Sequence of chain 1.L:
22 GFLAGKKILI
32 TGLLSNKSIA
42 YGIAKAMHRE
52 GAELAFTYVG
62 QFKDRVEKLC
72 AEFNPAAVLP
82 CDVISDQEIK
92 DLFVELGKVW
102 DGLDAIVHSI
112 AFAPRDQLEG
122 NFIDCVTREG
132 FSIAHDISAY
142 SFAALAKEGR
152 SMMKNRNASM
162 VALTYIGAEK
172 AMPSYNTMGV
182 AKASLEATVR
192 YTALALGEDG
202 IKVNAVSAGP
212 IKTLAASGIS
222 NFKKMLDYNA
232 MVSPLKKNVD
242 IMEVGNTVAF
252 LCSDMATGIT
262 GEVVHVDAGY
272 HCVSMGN

Binding-site contacts:
Ligand atom CL1 contacts residue MET276 of chain 1.J at 3.8 Å.
Ligand atom C4 contacts residue TYR166 of chain 1.L at 4.0 Å (hydrophobic).
Ligand atom CL1 contacts residue PRO174 of chain 1.L at 3.4 Å.
Ligand atom CL8 contacts residue TYR176 of chain 1.L at 3.5 Å.
Ligand atom C4 contacts residue PHE223 of chain 1.L at 3.6 Å (hydrophobic).
Ligand atom C7 contacts residue TYR176 of chain 1.L at 3.3 Å (hydrophobic).
Ligand atom C16 contacts residue PHE113 of chain 1.L at 3.6 Å (hydrophobic).
Ligand atom C2 contacts residue TYR176 of chain 1.L at 3.8 Å (hydrophobic).
Ligand atom C7 contacts residue ILE220 of chain 1.L at 3.9 Å (hydrophobic).
Ligand atom C18 contacts residue LEU119 of chain 1.L at 3.5 Å (hydrophobic).
Ligand atom C11 contacts residue NAD1 of chain 1.MA at 3.2 Å.
Ligand atom C18 contacts residue ALA216 of chain 1.L at 3.3 Å (hydrophobic).
Ligand atom C3 contacts residue TYR166 of chain 1.L at 3.5 Å (hydrophobic).
Ligand atom C13 contacts residue TYR176 of chain 1.L at 3.8 Å (hydrophobic).
Ligand atom CL8 contacts residue LEU119 of chain 1.L at 4.0 Å.
Ligand atom C16 contacts residue MET179 of chain 1.L at 4.0 Å (hydrophobic).
Ligand atom C6 contacts residue ILE220 of chain 1.L at 3.6 Å (hydrophobic).
Ligand atom C9 contacts residue NAD1 of chain 1.MA at 3.4 Å.
Ligand atom N10 contacts residue NAD1 of chain 1.MA at 3.9 Å.
Ligand atom CL8 contacts residue ILE220 of chain 1.L at 3.4 Å.
Ligand atom C14 contacts residue ALA112 of chain 1.L at 3.9 Å (hydrophobic).
Ligand atom N12 contacts residue NAD1 of chain 1.MA at 2.7 Å (h-bond).
Ligand atom C4 contacts residue NAD1 of chain 1.MA at 4.0 Å.
Ligand atom C20 contacts residue TYR176 of chain 1.L at 3.9 Å (hydrophobic).
Ligand atom C9 contacts residue PHE223 of chain 1.L at 3.8 Å (hydrophobic).
Ligand atom C5 contacts residue TYR176 of chain 1.L at 4.1 Å (hydrophobic).
Ligand atom C5 contacts residue PHE223 of chain 1.L at 3.6 Å (hydrophobic).
Ligand atom C19 contacts residue ALA216 of chain 1.L at 3.4 Å (hydrophobic).
Ligand atom CL1 contacts residue MET226 of chain 1.L at 3.5 Å.
Ligand atom CL8 contacts residue SER175 of chain 1.L at 3.8 Å.
Ligand atom C18 contacts residue ILE220 of chain 1.L at 4.0 Å (hydrophobic).
Ligand atom N10 contacts residue TYR176 of chain 1.L at 3.9 Å.
Ligand atom C6 contacts residue TYR176 of chain 1.L at 3.6 Å (hydrophobic).
Ligand atom N12 contacts residue TYR176 of chain 1.L at 3.1 Å (h-bond).
Ligand atom C16 contacts residue ALA114 of chain 1.L at 3.8 Å (hydrophobic).
Ligand atom C11 contacts residue TYR176 of chain 1.L at 3.6 Å (hydrophobic).
Ligand atom C13 contacts residue NAD1 of chain 1.MA at 3.6 Å.
Ligand atom C17 contacts residue ALA216 of chain 1.L at 3.6 Å (hydrophobic).
Ligand atom C2 contacts residue MET226 of chain 1.L at 3.8 Å (hydrophobic).
Ligand atom C14 contacts residue NAD1 of chain 1.MA at 3.9 Å.

The small molecule below binds the protein below.
Small molecule (SMILES): Cc1cc2ncn(Cc3ccc(Cl)c(Cl)c3)c2cc1C

Sequence of chain 1.J:
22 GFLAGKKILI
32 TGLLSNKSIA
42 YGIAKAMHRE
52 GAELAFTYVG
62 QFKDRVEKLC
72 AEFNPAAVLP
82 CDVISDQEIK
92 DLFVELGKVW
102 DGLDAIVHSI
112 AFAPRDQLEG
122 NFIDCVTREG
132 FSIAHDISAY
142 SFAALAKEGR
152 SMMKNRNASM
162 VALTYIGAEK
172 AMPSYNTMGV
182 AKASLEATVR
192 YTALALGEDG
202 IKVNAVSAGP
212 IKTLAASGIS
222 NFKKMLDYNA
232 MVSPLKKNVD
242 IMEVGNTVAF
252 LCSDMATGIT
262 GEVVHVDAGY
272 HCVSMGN